The protein below binds the small molecule below.
Small molecule (SMILES): CC(=O)N[C@H]1[C@H](O[C@H]2[C@H](O)[C@@H](NC(C)=O)CO[C@@H]2CO)O[C@H](CO)[C@@H](O)[C@@H]1O

Sequence of chain 1.A:
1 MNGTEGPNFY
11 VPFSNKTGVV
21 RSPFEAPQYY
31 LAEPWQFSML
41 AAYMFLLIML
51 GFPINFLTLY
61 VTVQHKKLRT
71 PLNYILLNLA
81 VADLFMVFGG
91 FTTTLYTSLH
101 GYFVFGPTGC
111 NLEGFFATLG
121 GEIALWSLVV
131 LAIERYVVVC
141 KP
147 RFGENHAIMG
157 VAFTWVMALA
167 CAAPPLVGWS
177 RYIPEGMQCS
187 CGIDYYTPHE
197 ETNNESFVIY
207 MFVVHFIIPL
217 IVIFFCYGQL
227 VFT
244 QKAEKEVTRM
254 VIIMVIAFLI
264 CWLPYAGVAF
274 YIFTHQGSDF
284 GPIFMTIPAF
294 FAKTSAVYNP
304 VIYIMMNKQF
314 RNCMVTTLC

Binding-site contacts:
Ligand atom C3 contacts residue ASN15 of chain 1.A at 3.8 Å.
Ligand atom C3 contacts residue VAL20 of chain 1.A at 4.2 Å (hydrophobic).
Ligand atom C6 contacts residue GLY18 of chain 1.A at 4.0 Å.
Ligand atom C2 contacts residue VAL20 of chain 1.A at 3.9 Å (hydrophobic).
Ligand atom N2 contacts residue ASN15 of chain 1.A at 3.0 Å (h-bond).
Ligand atom C5 contacts residue GLY18 of chain 1.A at 3.7 Å.
Ligand atom C7 contacts residue VAL20 of chain 1.A at 3.9 Å (hydrophobic).
Ligand atom C2 contacts residue ASN15 of chain 1.A at 2.5 Å.
Ligand atom C1 contacts residue VAL20 of chain 1.A at 4.0 Å (hydrophobic).
Ligand atom O5 contacts residue GLY18 of chain 1.A at 3.6 Å.
Ligand atom C8 contacts residue PHE9 of chain 1.A at 3.8 Å (hydrophobic).
Ligand atom C7 contacts residue ASN15 of chain 1.A at 3.6 Å.
Ligand atom C8 contacts residue THR4 of chain 1.A at 3.8 Å.
Ligand atom C5 contacts residue ASN15 of chain 1.A at 3.7 Å.
Ligand atom O7 contacts residue THR4 of chain 1.A at 3.9 Å.
Ligand atom O5 contacts residue ASN15 of chain 1.A at 2.4 Å (h-bond).
Ligand atom N2 contacts residue VAL20 of chain 1.A at 3.0 Å (h-bond).
Ligand atom O7 contacts residue ASN15 of chain 1.A at 3.9 Å.
Ligand atom C1 contacts residue GLY18 of chain 1.A at 4.0 Å.
Ligand atom C4 contacts residue ASN15 of chain 1.A at 4.2 Å.
Ligand atom C8 contacts residue VAL20 of chain 1.A at 3.7 Å (hydrophobic).
Ligand atom C7 contacts residue THR4 of chain 1.A at 4.0 Å.
Ligand atom C1 contacts residue ASN15 of chain 1.A at 1.4 Å.